This protein binds this small molecule.
Small molecule (SMILES): CC(C)CCC[C@@H](C)[C@H]1CC[C@H]2[C@@H]3CC=C4C[C@@H](O)CC[C@]4(C)[C@H]3CC[C@]12C

Binding-site contacts:
Ligand atom C19 contacts residue TRP831 of chain 1.C at 3.7 Å (hydrophobic).
Ligand atom C17 contacts residue PIO1 of chain 1.K at 3.6 Å.
Ligand atom C15 contacts residue PIO1 of chain 1.K at 3.8 Å.
Ligand atom C23 contacts residue LEU812 of chain 1.C at 4.2 Å (hydrophobic).
Ligand atom C20 contacts residue HIS834 of chain 1.C at 4.3 Å.
Ligand atom C18 contacts residue THR830 of chain 1.C at 4.0 Å.
Ligand atom C18 contacts residue TRP831 of chain 1.C at 4.3 Å (hydrophobic).
Ligand atom C1 contacts residue TRP831 of chain 1.C at 4.5 Å (hydrophobic).
Ligand atom C20 contacts residue PIO1 of chain 1.K at 4.4 Å.
Ligand atom C2 contacts residue TRP831 of chain 1.C at 4.5 Å (hydrophobic).
Ligand atom C24 contacts residue LEU812 of chain 1.C at 3.5 Å (hydrophobic).
Ligand atom C22 contacts residue PIO1 of chain 1.K at 3.8 Å.
Ligand atom C7 contacts residue PIO1 of chain 1.K at 4.5 Å.
Ligand atom C23 contacts residue PIO1 of chain 1.K at 3.6 Å.
Ligand atom C16 contacts residue PIO1 of chain 1.K at 3.3 Å.
Ligand atom C15 contacts residue PRO816 of chain 1.C at 4.0 Å (hydrophobic).
Ligand atom C27 contacts residue LEU812 of chain 1.C at 4.3 Å (hydrophobic).
Ligand atom C22 contacts residue LEU812 of chain 1.C at 4.1 Å (hydrophobic).
Ligand atom C14 contacts residue PIO1 of chain 1.K at 4.0 Å.
Ligand atom C18 contacts residue HIS834 of chain 1.C at 3.1 Å.
Ligand atom C11 contacts residue TRP831 of chain 1.C at 3.8 Å (hydrophobic).
Ligand atom C13 contacts residue HIS834 of chain 1.C at 4.4 Å.

Sequence of chain 1.C:
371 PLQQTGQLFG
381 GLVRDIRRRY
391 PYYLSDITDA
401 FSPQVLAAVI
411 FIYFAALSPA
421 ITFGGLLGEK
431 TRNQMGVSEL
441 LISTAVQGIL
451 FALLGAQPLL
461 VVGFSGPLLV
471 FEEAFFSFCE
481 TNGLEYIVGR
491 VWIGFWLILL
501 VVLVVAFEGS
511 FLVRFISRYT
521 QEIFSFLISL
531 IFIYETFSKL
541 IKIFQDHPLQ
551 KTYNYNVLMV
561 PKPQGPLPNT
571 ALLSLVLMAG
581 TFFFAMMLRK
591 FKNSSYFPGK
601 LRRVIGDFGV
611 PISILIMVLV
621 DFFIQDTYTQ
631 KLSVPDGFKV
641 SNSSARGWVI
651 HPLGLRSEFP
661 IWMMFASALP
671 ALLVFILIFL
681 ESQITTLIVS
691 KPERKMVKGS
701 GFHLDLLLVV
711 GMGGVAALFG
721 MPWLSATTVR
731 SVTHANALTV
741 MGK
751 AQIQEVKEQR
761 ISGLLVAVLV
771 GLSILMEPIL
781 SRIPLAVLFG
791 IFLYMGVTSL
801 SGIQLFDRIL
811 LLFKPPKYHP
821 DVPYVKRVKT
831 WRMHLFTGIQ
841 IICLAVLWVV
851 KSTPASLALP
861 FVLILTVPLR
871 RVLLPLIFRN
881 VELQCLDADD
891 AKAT